The small molecule below binds the protein below.
Small molecule (SMILES): CC(Nc1nc2c(cnn2C2CCCC2)c(=O)[nH]1)c1ccc(Cl)cc1

Binding-site contacts:
Ligand atom C11 contacts residue LEU420 of chain 2.B at 3.9 Å (hydrophobic).
Ligand atom C4 contacts residue MET365 of chain 2.B at 3.9 Å (hydrophobic).
Ligand atom C14 contacts residue GLN453 of chain 2.B at 3.5 Å.
Ligand atom C19 contacts residue ALA452 of chain 2.B at 3.8 Å (hydrophobic).
Ligand atom N18 contacts residue GLN453 of chain 2.B at 3.4 Å (h-bond).
Ligand atom C10 contacts residue PHE456 of chain 2.B at 3.9 Å (hydrophobic).
Ligand atom C27 contacts residue PHE456 of chain 2.B at 3.8 Å (hydrophobic).
Ligand atom C28 contacts residue PHE456 of chain 2.B at 3.8 Å (hydrophobic).
Ligand atom C5 contacts residue TYR424 of chain 2.B at 3.9 Å (hydrophobic).
Ligand atom N15 contacts residue LEU420 of chain 2.B at 3.5 Å.
Ligand atom C19 contacts residue LEU420 of chain 2.B at 3.8 Å (hydrophobic).
Ligand atom C29 contacts residue ALA452 of chain 2.B at 3.7 Å (hydrophobic).
Ligand atom C1 contacts residue MET365 of chain 2.B at 3.7 Å (hydrophobic).
Ligand atom C26 contacts residue PHE441 of chain 2.B at 3.8 Å (hydrophobic).
Ligand atom C29 contacts residue PHE456 of chain 2.B at 3.9 Å (hydrophobic).
Ligand atom C24 contacts residue PHE441 of chain 2.B at 3.9 Å (hydrophobic).
Ligand atom C16 contacts residue PHE456 of chain 2.B at 3.5 Å (hydrophobic).
Ligand atom N15 contacts residue PHE456 of chain 2.B at 3.6 Å.
Ligand atom N9 contacts residue ILE403 of chain 2.B at 3.9 Å.
Ligand atom C19 contacts residue TYR424 of chain 2.B at 3.8 Å (hydrophobic).
Ligand atom C25 contacts residue TYR424 of chain 2.B at 3.6 Å (hydrophobic).
Ligand atom O17 contacts residue PHE456 of chain 2.B at 3.8 Å.
Ligand atom C2 contacts residue TYR424 of chain 2.B at 3.8 Å (hydrophobic).
Ligand atom C3 contacts residue LEU420 of chain 2.B at 4.0 Å (hydrophobic).
Ligand atom C20 contacts residue ALA452 of chain 2.B at 3.5 Å (hydrophobic).
Ligand atom N18 contacts residue LEU420 of chain 2.B at 3.5 Å.
Ligand atom N13 contacts residue LEU420 of chain 2.B at 3.4 Å.
Ligand atom N8 contacts residue PHE456 of chain 2.B at 3.9 Å.
Ligand atom O17 contacts residue GLN453 of chain 2.B at 3.0 Å (h-bond).
Ligand atom N18 contacts residue ALA452 of chain 2.B at 3.1 Å (h-bond).
Ligand atom C11 contacts residue PHE456 of chain 2.B at 3.6 Å (hydrophobic).
Ligand atom C14 contacts residue LEU420 of chain 2.B at 3.2 Å (hydrophobic).
Ligand atom C4 contacts residue ILE403 of chain 2.B at 4.0 Å (hydrophobic).
Ligand atom C16 contacts residue GLN453 of chain 2.B at 3.6 Å.
Ligand atom N15 contacts residue GLN453 of chain 2.B at 2.6 Å (h-bond).
Ligand atom C1 contacts residue TYR424 of chain 2.B at 3.8 Å (hydrophobic).
Ligand atom C3 contacts residue TYR424 of chain 2.B at 3.9 Å (hydrophobic).
Ligand atom C20 contacts residue TYR424 of chain 2.B at 3.9 Å (hydrophobic).
Ligand atom C25 contacts residue PHE441 of chain 2.B at 3.7 Å (hydrophobic).
Ligand atom C12 contacts residue PHE456 of chain 2.B at 3.5 Å (hydrophobic).

Sequence of chain 2.B:
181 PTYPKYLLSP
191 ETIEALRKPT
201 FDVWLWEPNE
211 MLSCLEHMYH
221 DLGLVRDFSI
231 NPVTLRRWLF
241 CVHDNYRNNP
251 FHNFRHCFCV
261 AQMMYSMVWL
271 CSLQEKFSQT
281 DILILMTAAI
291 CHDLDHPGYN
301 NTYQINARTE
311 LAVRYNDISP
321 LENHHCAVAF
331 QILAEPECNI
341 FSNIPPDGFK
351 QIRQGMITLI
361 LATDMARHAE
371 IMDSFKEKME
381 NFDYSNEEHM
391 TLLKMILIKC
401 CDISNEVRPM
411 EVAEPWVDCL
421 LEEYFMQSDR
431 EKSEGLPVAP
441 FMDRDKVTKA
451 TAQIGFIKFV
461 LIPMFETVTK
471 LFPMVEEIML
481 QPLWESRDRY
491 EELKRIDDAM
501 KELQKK